Sequence of chain 8.B:
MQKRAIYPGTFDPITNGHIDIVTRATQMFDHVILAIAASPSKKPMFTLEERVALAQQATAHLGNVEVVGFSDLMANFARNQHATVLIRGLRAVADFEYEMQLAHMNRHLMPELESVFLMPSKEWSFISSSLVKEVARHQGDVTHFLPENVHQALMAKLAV

Binding-site contacts:
Ligand atom C15 contacts residue MET74 of chain 3.B at 3.7 Å (hydrophobic).
Ligand atom O contacts residue ARG88 of chain 3.B at 3.4 Å (salt-bridge).
Ligand atom C1 contacts residue LEU102 of chain 3.B at 3.7 Å (hydrophobic).
Ligand atom N1 contacts residue SER39 of chain 3.B at 2.9 Å (h-bond).
Ligand atom C20 contacts residue LEU102 of chain 3.B at 3.9 Å (hydrophobic).
Ligand atom N5 contacts residue LEU73 of chain 3.B at 3.5 Å.
Ligand atom C contacts residue ASN106 of chain 3.B at 3.4 Å.
Ligand atom C8 contacts residue ALA37 of chain 3.B at 3.8 Å (hydrophobic).
Ligand atom N contacts residue LEU102 of chain 3.B at 3.8 Å.
Ligand atom O contacts residue LEU102 of chain 3.B at 3.7 Å.
Ligand atom C7 contacts residue THR10 of chain 3.B at 3.7 Å.
Ligand atom O1 contacts residue MET74 of chain 3.B at 3.4 Å.
Ligand atom C14 contacts residue PHE70 of chain 3.B at 3.8 Å (hydrophobic).
Ligand atom C12 contacts residue HIS138 of chain 8.B at 3.8 Å.
Ligand atom C17 contacts residue PG41 of chain 3.L at 3.6 Å.
Ligand atom C11 contacts residue ALA37 of chain 3.B at 3.6 Å (hydrophobic).
Ligand atom C12 contacts residue ASP72 of chain 3.B at 3.7 Å.
Ligand atom N3 contacts residue HIS138 of chain 8.B at 3.9 Å.
Ligand atom C13 contacts residue SER71 of chain 3.B at 3.4 Å.
Ligand atom C13 contacts residue PHE70 of chain 3.B at 3.9 Å (hydrophobic).
Ligand atom C contacts residue ARG88 of chain 3.B at 3.4 Å.
Ligand atom C14 contacts residue SER71 of chain 3.B at 3.6 Å.
Ligand atom C17 contacts residue GLU134 of chain 8.B at 3.8 Å.
Ligand atom C1 contacts residue MET74 of chain 3.B at 3.9 Å (hydrophobic).
Ligand atom C20 contacts residue VAL135 of chain 8.B at 3.9 Å (hydrophobic).
Ligand atom N1 contacts residue ALA38 of chain 3.B at 3.5 Å (h-bond).
Ligand atom N2 contacts residue MET74 of chain 3.B at 3.8 Å.
Ligand atom C7 contacts residue ALA37 of chain 3.B at 3.5 Å (hydrophobic).
Ligand atom N2 contacts residue ASP72 of chain 3.B at 3.1 Å (salt-bridge).
Ligand atom N4 contacts residue LEU73 of chain 3.B at 3.6 Å.
Ligand atom C13 contacts residue ASP72 of chain 3.B at 3.1 Å.
Ligand atom C contacts residue LEU86 of chain 3.B at 3.8 Å (hydrophobic).
Ligand atom C23 contacts residue ARG88 of chain 3.B at 3.6 Å.
Ligand atom C21 contacts residue LEU73 of chain 3.B at 3.8 Å (hydrophobic).
Ligand atom C6 contacts residue ALA37 of chain 3.B at 3.4 Å (hydrophobic).
Ligand atom C8 contacts residue PRO40 of chain 3.B at 3.8 Å (hydrophobic).
Ligand atom N2 contacts residue LEU73 of chain 3.B at 3.9 Å.
Ligand atom O1 contacts residue ASN106 of chain 3.B at 3.0 Å (h-bond).
Ligand atom N5 contacts residue MET74 of chain 3.B at 2.9 Å (h-bond).
Ligand atom C20 contacts residue ASN106 of chain 3.B at 3.7 Å.

Sequence of chain 3.B:
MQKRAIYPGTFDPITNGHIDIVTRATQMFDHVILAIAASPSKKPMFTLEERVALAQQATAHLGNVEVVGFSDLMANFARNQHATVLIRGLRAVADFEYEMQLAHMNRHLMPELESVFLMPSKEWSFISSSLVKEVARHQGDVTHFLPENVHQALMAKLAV

A protein and the small-molecule ligand that binds it are described below.
Small molecule (SMILES): COC(=O)N1CCC(Cc2cccc([C@@H](CC#N)Nc3nc4ccc(C)nc4[nH]3)c2)CC1